The protein below binds the small molecule below.
Small molecule (SMILES): CC(=O)N[C@@H]1[C@@H](O)[C@H](O)[C@@H](CO)O[C@H]1O

Binding-site contacts:
Ligand atom C4 contacts residue ASN58 of chain 1.B at 4.3 Å.
Ligand atom O5 contacts residue TRP57 of chain 1.B at 4.3 Å.
Ligand atom C5 contacts residue ASN58 of chain 1.B at 3.7 Å.
Ligand atom N2 contacts residue ASN58 of chain 1.B at 2.9 Å (h-bond).
Ligand atom C7 contacts residue ASN58 of chain 1.B at 4.1 Å.
Ligand atom O5 contacts residue ASN58 of chain 1.B at 2.4 Å (h-bond).
Ligand atom C2 contacts residue ASN58 of chain 1.B at 2.5 Å.
Ligand atom C3 contacts residue ASN58 of chain 1.B at 3.8 Å.
Ligand atom C1 contacts residue ASN58 of chain 1.B at 1.4 Å.
Ligand atom C6 contacts residue TRP57 of chain 1.B at 4.3 Å (hydrophobic).

Sequence of chain 1.B:
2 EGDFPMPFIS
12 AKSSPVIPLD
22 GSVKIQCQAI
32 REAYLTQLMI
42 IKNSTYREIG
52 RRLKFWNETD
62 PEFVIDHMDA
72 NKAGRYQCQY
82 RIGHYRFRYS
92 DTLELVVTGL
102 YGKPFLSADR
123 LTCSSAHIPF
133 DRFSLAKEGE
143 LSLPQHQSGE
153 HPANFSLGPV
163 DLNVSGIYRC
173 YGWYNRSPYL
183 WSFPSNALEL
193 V